Sequence of chain 3.A:
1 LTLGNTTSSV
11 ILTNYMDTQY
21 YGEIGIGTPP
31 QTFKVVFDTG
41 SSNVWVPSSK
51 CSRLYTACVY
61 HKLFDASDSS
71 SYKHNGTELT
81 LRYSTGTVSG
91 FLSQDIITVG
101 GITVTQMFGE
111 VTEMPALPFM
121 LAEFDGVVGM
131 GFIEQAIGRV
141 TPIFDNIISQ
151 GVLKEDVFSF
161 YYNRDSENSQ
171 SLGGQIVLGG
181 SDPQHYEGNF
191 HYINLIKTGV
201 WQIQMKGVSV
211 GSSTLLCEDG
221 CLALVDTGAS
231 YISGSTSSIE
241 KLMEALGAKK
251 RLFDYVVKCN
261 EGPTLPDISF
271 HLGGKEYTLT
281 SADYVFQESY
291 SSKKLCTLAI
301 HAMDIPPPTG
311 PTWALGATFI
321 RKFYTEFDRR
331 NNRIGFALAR

The small molecule below binds the protein below.
Small molecule (SMILES): COCCCOc1ccccc1N1CCN(C[C@H](N)[C@@H](O)C[C@H](C(=O)NCC(C)(C)C(N)=O)C(C)C)CC1=O

Binding-site contacts:
Ligand atom N27 contacts residue GLY40 of chain 3.A at 3.1 Å (h-bond).
Ligand atom C37 contacts residue LEU224 of chain 3.A at 3.7 Å (hydrophobic).
Ligand atom N22 contacts residue ASP226 of chain 3.A at 2.8 Å (salt-bridge).
Ligand atom C16 contacts residue THR18 of chain 3.A at 3.1 Å.
Ligand atom C35 contacts residue ILE137 of chain 3.A at 3.5 Å (hydrophobic).
Ligand atom C38 contacts residue ILE305 of chain 3.A at 3.6 Å (hydrophobic).
Ligand atom C38 contacts residue ASP226 of chain 3.A at 3.4 Å.
Ligand atom C4 contacts residue GLY228 of chain 3.A at 3.6 Å.
Ligand atom C18 contacts residue THR227 of chain 3.A at 3.2 Å.
Ligand atom O39 contacts residue THR85 of chain 3.A at 2.7 Å (h-bond).
Ligand atom C15 contacts residue GLY228 of chain 3.A at 3.1 Å.
Ligand atom C34 contacts residue ARG82 of chain 3.A at 3.4 Å.
Ligand atom C35 contacts residue ARG82 of chain 3.A at 3.6 Å.
Ligand atom C11 contacts residue ALA122 of chain 3.A at 3.7 Å (hydrophobic).
Ligand atom C25 contacts residue GLY40 of chain 3.A at 3.5 Å.
Ligand atom C7 contacts residue PHE124 of chain 3.A at 3.6 Å (hydrophobic).
Ligand atom O28 contacts residue TYR83 of chain 3.A at 3.6 Å.
Ligand atom C30 contacts residue TYR83 of chain 3.A at 3.6 Å (hydrophobic).
Ligand atom C6 contacts residue THR85 of chain 3.A at 3.5 Å.
Ligand atom O24 contacts residue SER41 of chain 3.A at 3.5 Å (h-bond).
Ligand atom N22 contacts residue ASP38 of chain 3.A at 2.9 Å (salt-bridge).
Ligand atom O36 contacts residue GLN135 of chain 3.A at 3.4 Å (h-bond).
Ligand atom O24 contacts residue GLY40 of chain 3.A at 3.1 Å.
Ligand atom C15 contacts residue SER230 of chain 3.A at 3.7 Å.
Ligand atom N33 contacts residue GLN135 of chain 3.A at 3.6 Å.
Ligand atom N22 contacts residue GLY228 of chain 3.A at 3.0 Å (h-bond).
Ligand atom C23 contacts residue ASP226 of chain 3.A at 3.4 Å.
Ligand atom O28 contacts residue SER84 of chain 3.A at 3.3 Å (h-bond).
Ligand atom C16 contacts residue SER230 of chain 3.A at 3.5 Å.
Ligand atom C18 contacts residue TYR162 of chain 3.A at 3.6 Å (hydrophobic).
Ligand atom C18 contacts residue TYR20 of chain 3.A at 3.5 Å (hydrophobic).
Ligand atom C12 contacts residue PHE124 of chain 3.A at 3.6 Å (hydrophobic).
Ligand atom C31 contacts residue ARG82 of chain 3.A at 3.6 Å.
Ligand atom C19 contacts residue ASP38 of chain 3.A at 3.3 Å.
Ligand atom O17 contacts residue TYR20 of chain 3.A at 3.6 Å (h-bond).
Ligand atom C14 contacts residue THR18 of chain 3.A at 3.5 Å.
Ligand atom O24 contacts residue ASP38 of chain 3.A at 2.6 Å (salt-bridge).
Ligand atom C1 contacts residue THR85 of chain 3.A at 3.6 Å.
Ligand atom C30 contacts residue ARG82 of chain 3.A at 3.6 Å.
Ligand atom C21 contacts residue ASP38 of chain 3.A at 3.6 Å.